Binding-site contacts:
Ligand atom O6 contacts residue ARG412 of chain 1.F at 3.0 Å (salt-bridge).
Ligand atom C1 contacts residue GLN263 of chain 1.F at 4.2 Å.
Ligand atom C8 contacts residue SER303 of chain 1.F at 3.8 Å.
Ligand atom C8 contacts residue ASN265 of chain 1.F at 4.3 Å.
Ligand atom O7 contacts residue ASN301 of chain 1.F at 4.1 Å.
Ligand atom C4 contacts residue ASN265 of chain 1.F at 4.2 Å.
Ligand atom C5 contacts residue GLN263 of chain 1.F at 4.2 Å.
Ligand atom O7 contacts residue ASN265 of chain 1.F at 3.0 Å (h-bond).
Ligand atom C8 contacts residue ASN301 of chain 1.F at 4.2 Å.
Ligand atom O5 contacts residue ASN265 of chain 1.F at 2.3 Å (h-bond).
Ligand atom C8 contacts residue VAL302 of chain 1.F at 4.5 Å (hydrophobic).
Ligand atom O7 contacts residue NAG1 of chain 1.XA at 3.9 Å.
Ligand atom C2 contacts residue ASN265 of chain 1.F at 2.4 Å.
Ligand atom C7 contacts residue ASN265 of chain 1.F at 3.2 Å.
Ligand atom N2 contacts residue ASN265 of chain 1.F at 2.9 Å (h-bond).
Ligand atom C5 contacts residue ARG412 of chain 1.F at 4.5 Å.
Ligand atom C3 contacts residue ASN265 of chain 1.F at 3.8 Å.
Ligand atom C1 contacts residue ASN265 of chain 1.F at 1.4 Å.
Ligand atom O5 contacts residue ARG412 of chain 1.F at 3.9 Å.
Ligand atom C5 contacts residue ASN265 of chain 1.F at 3.6 Å.
Ligand atom C6 contacts residue ARG412 of chain 1.F at 3.7 Å.

Sequence of chain 1.F:
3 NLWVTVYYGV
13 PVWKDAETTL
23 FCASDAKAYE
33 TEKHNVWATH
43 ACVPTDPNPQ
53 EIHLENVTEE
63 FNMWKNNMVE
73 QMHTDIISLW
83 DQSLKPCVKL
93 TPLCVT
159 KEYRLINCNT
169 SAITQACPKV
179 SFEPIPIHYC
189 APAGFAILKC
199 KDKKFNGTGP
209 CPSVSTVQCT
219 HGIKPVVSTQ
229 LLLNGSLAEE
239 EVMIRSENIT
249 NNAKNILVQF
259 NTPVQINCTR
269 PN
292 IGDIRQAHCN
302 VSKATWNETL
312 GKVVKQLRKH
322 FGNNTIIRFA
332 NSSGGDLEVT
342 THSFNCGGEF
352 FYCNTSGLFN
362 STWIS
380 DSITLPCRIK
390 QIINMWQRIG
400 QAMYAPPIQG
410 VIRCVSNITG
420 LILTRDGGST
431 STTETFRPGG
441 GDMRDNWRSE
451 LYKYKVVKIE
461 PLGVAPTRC

The small molecule below binds the protein below.
Small molecule (SMILES): CC(=O)N[C@@H]1[C@@H](O)[C@H](O)[C@@H](CO)O[C@H]1O